Sequence of chain 1.A:
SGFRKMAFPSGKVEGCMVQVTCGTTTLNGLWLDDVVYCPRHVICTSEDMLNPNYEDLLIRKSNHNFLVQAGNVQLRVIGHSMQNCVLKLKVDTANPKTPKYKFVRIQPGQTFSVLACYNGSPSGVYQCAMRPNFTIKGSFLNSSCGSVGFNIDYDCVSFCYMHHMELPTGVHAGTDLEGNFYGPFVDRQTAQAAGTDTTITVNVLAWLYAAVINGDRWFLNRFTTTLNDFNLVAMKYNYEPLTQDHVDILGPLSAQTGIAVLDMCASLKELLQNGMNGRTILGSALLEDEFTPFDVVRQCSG

Binding-site contacts:
Ligand atom F3 contacts residue LEU167 of chain 1.B at 3.7 Å.
Ligand atom F3 contacts residue PRO168 of chain 1.B at 3.6 Å.
Ligand atom F2 contacts residue GLU166 of chain 1.B at 2.9 Å.
Ligand atom F1 contacts residue GLN192 of chain 1.B at 3.3 Å.
Ligand atom O4 contacts residue THR190 of chain 1.B at 3.7 Å.
Ligand atom C10 contacts residue GLN189 of chain 1.B at 3.6 Å.
Ligand atom C11 contacts residue MET49 of chain 1.B at 3.6 Å (hydrophobic).
Ligand atom N5 contacts residue CYS145 of chain 1.B at 2.0 Å (h-bond).
Ligand atom C6 contacts residue GLU166 of chain 1.B at 3.7 Å.
Ligand atom F2 contacts residue MET165 of chain 1.B at 3.4 Å.
Ligand atom O1 contacts residue ASN142 of chain 1.B at 3.6 Å.
Ligand atom C5 contacts residue LEU141 of chain 1.B at 3.4 Å (hydrophobic).
Ligand atom C7 contacts residue PHE140 of chain 1.B at 3.6 Å (hydrophobic).
Ligand atom C6 contacts residue MET165 of chain 1.B at 3.7 Å (hydrophobic).
Ligand atom C3 contacts residue CYS145 of chain 1.B at 1.9 Å (hydrophobic).
Ligand atom C19 contacts residue ASP187 of chain 1.B at 3.6 Å.
Ligand atom C7 contacts residue HIS172 of chain 1.B at 3.4 Å.
Ligand atom O4 contacts residue GLN189 of chain 1.B at 3.5 Å.
Ligand atom C7 contacts residue HIS163 of chain 1.B at 2.9 Å.
Ligand atom N2 contacts residue PHE140 of chain 1.B at 3.3 Å (h-bond).
Ligand atom F3 contacts residue GLU166 of chain 1.B at 3.1 Å.
Ligand atom N1 contacts residue HIS164 of chain 1.B at 3.3 Å (h-bond).
Ligand atom C23 contacts residue GLU166 of chain 1.B at 3.6 Å.
Ligand atom C21 contacts residue GLU166 of chain 1.B at 3.6 Å.
Ligand atom C6 contacts residue HIS163 of chain 1.B at 3.0 Å.
Ligand atom C2 contacts residue CYS145 of chain 1.B at 3.0 Å (hydrophobic).
Ligand atom F1 contacts residue THR190 of chain 1.B at 2.9 Å.
Ligand atom O3 contacts residue GLU166 of chain 1.B at 3.0 Å (salt-bridge).
Ligand atom N4 contacts residue GLU166 of chain 1.B at 2.9 Å (salt-bridge).
Ligand atom C8 contacts residue LEU141 of chain 1.B at 3.5 Å (hydrophobic).
Ligand atom C22 contacts residue GLU166 of chain 1.B at 3.4 Å.
Ligand atom C9 contacts residue HIS164 of chain 1.B at 3.5 Å.
Ligand atom N5 contacts residue SER143 of chain 1.B at 3.7 Å.
Ligand atom C19 contacts residue MET49 of chain 1.B at 3.6 Å (hydrophobic).
Ligand atom C19 contacts residue HIS41 of chain 1.B at 3.5 Å.
Ligand atom O1 contacts residue LEU141 of chain 1.B at 3.6 Å.
Ligand atom N1 contacts residue CYS145 of chain 1.B at 3.1 Å (h-bond).
Ligand atom C7 contacts residue GLU166 of chain 1.B at 3.5 Å.
Ligand atom O3 contacts residue MET165 of chain 1.B at 3.3 Å.
Ligand atom N2 contacts residue GLU166 of chain 1.B at 3.1 Å (salt-bridge).

A protein and the small-molecule ligand that binds it are described below.
Small molecule (SMILES): [H]/N=C/[C@H](C[C@@H]1CCNC1=O)NC(=O)[C@@H]1[C@@H]2[C@H](CN1C(=O)[C@@H](NC(=O)C(F)(F)F)C(C)(C)C)C2(C)C

Sequence of chain 1.B:
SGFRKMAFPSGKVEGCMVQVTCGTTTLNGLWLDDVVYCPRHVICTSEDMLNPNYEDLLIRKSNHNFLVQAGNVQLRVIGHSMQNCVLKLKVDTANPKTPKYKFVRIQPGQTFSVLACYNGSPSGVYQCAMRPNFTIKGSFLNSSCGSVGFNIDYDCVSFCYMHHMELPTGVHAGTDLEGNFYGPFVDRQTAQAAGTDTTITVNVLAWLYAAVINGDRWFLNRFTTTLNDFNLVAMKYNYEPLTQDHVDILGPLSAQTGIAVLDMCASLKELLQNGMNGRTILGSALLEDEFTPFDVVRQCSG